Sequence of chain 2.A:
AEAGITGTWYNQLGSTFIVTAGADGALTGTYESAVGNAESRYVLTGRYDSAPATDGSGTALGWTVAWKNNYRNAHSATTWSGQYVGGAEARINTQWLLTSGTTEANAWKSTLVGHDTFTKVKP

Binding-site contacts:
Ligand atom CD contacts residue TRP108 of chain 2.A at 3.4 Å (hydrophobic).
Ligand atom O contacts residue SER33 of chain 3.B at 2.6 Å (h-bond).
Ligand atom C contacts residue SER33 of chain 3.B at 3.2 Å.
Ligand atom CB contacts residue TYR42 of chain 3.B at 3.4 Å (hydrophobic).
Ligand atom N contacts residue LEA1 of chain 3.F at 1.3 Å.
Ligand atom SG contacts residue LEA1 of chain 3.F at 1.8 Å.
Ligand atom O contacts residue LEA1 of chain 3.F at 3.4 Å.
Ligand atom O contacts residue LEU13 of chain 3.B at 3.3 Å.
Ligand atom CB contacts residue TRP67 of chain 3.B at 3.8 Å (hydrophobic).
Ligand atom CG contacts residue TYR42 of chain 3.B at 3.5 Å (hydrophobic).
Ligand atom CA contacts residue LEA1 of chain 3.F at 2.4 Å.
Ligand atom N contacts residue LEA1 of chain 3.F at 3.5 Å (h-bond).
Ligand atom NE2 contacts residue SER76 of chain 3.B at 2.9 Å (h-bond).
Ligand atom NE2 contacts residue TRP96 of chain 3.B at 3.3 Å.
Ligand atom NE2 contacts residue THR78 of chain 3.B at 3.8 Å.
Ligand atom NE2 contacts residue LEU98 of chain 3.B at 3.9 Å.
Ligand atom CA contacts residue LEA1 of chain 3.F at 3.8 Å.
Ligand atom CA contacts residue ALA34 of chain 3.B at 3.6 Å (hydrophobic).
Ligand atom CB contacts residue LEA1 of chain 3.F at 2.7 Å.
Ligand atom CB contacts residue SER33 of chain 3.B at 3.7 Å.
Ligand atom OE1 contacts residue LEU98 of chain 3.B at 3.6 Å.
Ligand atom CD contacts residue THR78 of chain 3.B at 3.7 Å.
Ligand atom CG contacts residue TRP67 of chain 3.B at 3.3 Å (hydrophobic).
Ligand atom OE1 contacts residue TRP67 of chain 3.B at 3.9 Å.
Ligand atom CE1 contacts residue TRP67 of chain 3.B at 3.4 Å (hydrophobic).
Ligand atom CA contacts residue SER33 of chain 3.B at 3.3 Å.
Ligand atom CG contacts residue ALA105 of chain 2.A at 3.6 Å (hydrophobic).
Ligand atom N contacts residue TRP108 of chain 2.A at 3.6 Å.
Ligand atom CB contacts residue TRP108 of chain 2.A at 3.8 Å (hydrophobic).
Ligand atom C contacts residue LEA1 of chain 3.F at 3.1 Å.
Ligand atom OE1 contacts residue THR78 of chain 3.B at 2.6 Å (h-bond).
Ligand atom N contacts residue ALA34 of chain 3.B at 3.9 Å.
Ligand atom CB contacts residue LEA1 of chain 3.F at 3.7 Å.
Ligand atom CD2 contacts residue SER76 of chain 3.B at 3.6 Å.
Ligand atom CB contacts residue TRP67 of chain 3.B at 3.6 Å (hydrophobic).
Ligand atom O contacts residue ALA34 of chain 3.B at 3.8 Å.
Ligand atom CD contacts residue LEA1 of chain 3.F at 3.8 Å.
Ligand atom NE2 contacts residue TRP67 of chain 3.B at 3.5 Å.
Ligand atom CA contacts residue TRP108 of chain 2.A at 3.4 Å (hydrophobic).
Ligand atom O contacts residue TRP67 of chain 3.B at 3.5 Å.

A protein and the small-molecule ligand that binds it are described below.
Small molecule (SMILES): NC(=O)CC[C@H](NC(=O)[C@@H]1CCCN1C(=O)[C@@H](N)Cc1c[nH]cn1)C(=O)NCC(=O)N1CCC[C@H]1C(=O)N1CCC[C@H]1C(=O)N[C@@H](CS)C(=O)N[C@@H](CCCC[NH3+])C(N)=O

Sequence of chain 3.B:
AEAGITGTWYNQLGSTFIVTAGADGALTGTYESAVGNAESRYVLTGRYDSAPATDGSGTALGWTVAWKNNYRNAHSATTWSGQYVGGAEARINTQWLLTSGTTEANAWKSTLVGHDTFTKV